A small-molecule ligand and the protein it binds are described below.
Small molecule (SMILES): CC(=O)N[C@@H]1[C@@H](O)[C@H](O)[C@@H](CO)O[C@H]1O

Binding-site contacts:
Ligand atom O6 contacts residue GLY121 of chain 1.A at 4.1 Å.
Ligand atom C2 contacts residue ASN118 of chain 1.A at 2.4 Å.
Ligand atom C5 contacts residue ASN118 of chain 1.A at 3.7 Å.
Ligand atom O6 contacts residue PRO122 of chain 1.A at 3.5 Å.
Ligand atom C7 contacts residue ASN118 of chain 1.A at 3.2 Å.
Ligand atom O7 contacts residue HIS220 of chain 1.A at 3.5 Å (h-bond).
Ligand atom C4 contacts residue ASN118 of chain 1.A at 4.2 Å.
Ligand atom O7 contacts residue ASN118 of chain 1.A at 3.3 Å (h-bond).
Ligand atom O5 contacts residue ASN118 of chain 1.A at 2.4 Å (h-bond).
Ligand atom C7 contacts residue ILE156 of chain 1.A at 4.4 Å (hydrophobic).
Ligand atom C1 contacts residue THR120 of chain 1.A at 3.9 Å.
Ligand atom O5 contacts residue THR120 of chain 1.A at 3.9 Å.
Ligand atom C3 contacts residue ASN118 of chain 1.A at 3.7 Å.
Ligand atom C8 contacts residue ILE156 of chain 1.A at 3.7 Å (hydrophobic).
Ligand atom O6 contacts residue THR120 of chain 1.A at 4.3 Å.
Ligand atom N2 contacts residue ASN118 of chain 1.A at 2.8 Å (h-bond).
Ligand atom C8 contacts residue ASN118 of chain 1.A at 4.3 Å.
Ligand atom C8 contacts residue LEU161 of chain 1.A at 3.9 Å (hydrophobic).
Ligand atom C7 contacts residue HIS220 of chain 1.A at 4.4 Å.
Ligand atom C1 contacts residue ASN118 of chain 1.A at 1.4 Å.
Ligand atom C8 contacts residue SER158 of chain 1.A at 4.0 Å.
Ligand atom O7 contacts residue ILE156 of chain 1.A at 4.4 Å.
Ligand atom C5 contacts residue THR120 of chain 1.A at 4.1 Å.

Sequence of chain 1.A:
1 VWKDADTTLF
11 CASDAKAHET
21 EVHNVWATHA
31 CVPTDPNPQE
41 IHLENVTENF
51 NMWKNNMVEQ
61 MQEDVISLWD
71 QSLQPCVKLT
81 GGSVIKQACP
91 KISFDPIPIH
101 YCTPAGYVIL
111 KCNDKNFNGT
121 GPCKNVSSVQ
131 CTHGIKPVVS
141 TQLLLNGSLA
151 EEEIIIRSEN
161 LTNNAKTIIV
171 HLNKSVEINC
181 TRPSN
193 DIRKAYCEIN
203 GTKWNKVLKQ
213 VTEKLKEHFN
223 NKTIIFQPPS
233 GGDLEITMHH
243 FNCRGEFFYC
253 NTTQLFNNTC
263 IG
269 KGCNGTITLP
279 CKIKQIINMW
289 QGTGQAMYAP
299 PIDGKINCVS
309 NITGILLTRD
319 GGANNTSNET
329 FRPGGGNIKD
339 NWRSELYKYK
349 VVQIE